Binding-site contacts:
Ligand atom O06 contacts residue ARG83 of chain 5.A at 4.0 Å.
Ligand atom C36 contacts residue ILE79 of chain 5.A at 4.3 Å (hydrophobic).
Ligand atom C05 contacts residue PHE66 of chain 5.A at 4.4 Å (hydrophobic).
Ligand atom O06 contacts residue ILE79 of chain 5.A at 3.9 Å.
Ligand atom N06 contacts residue ILE79 of chain 5.A at 4.2 Å.
Ligand atom C26 contacts residue ASN30 of chain 5.A at 3.7 Å.
Ligand atom N06 contacts residue PHE66 of chain 5.A at 4.4 Å.
Ligand atom C36 contacts residue GLU81 of chain 5.A at 4.1 Å.
Ligand atom C07 contacts residue ILE79 of chain 5.A at 4.0 Å (hydrophobic).
Ligand atom C27 contacts residue PHE66 of chain 5.A at 4.1 Å (hydrophobic).
Ligand atom C34 contacts residue PHE66 of chain 5.A at 3.5 Å (hydrophobic).
Ligand atom C04 contacts residue MET32 of chain 5.A at 4.3 Å (hydrophobic).
Ligand atom O02 contacts residue ASN30 of chain 5.A at 4.2 Å.
Ligand atom C36 contacts residue ARG83 of chain 5.A at 4.1 Å.
Ligand atom C28 contacts residue PHE66 of chain 5.A at 4.2 Å (hydrophobic).
Ligand atom O03 contacts residue PHE66 of chain 5.A at 4.1 Å.
Ligand atom C29 contacts residue PHE66 of chain 5.A at 4.1 Å (hydrophobic).
Ligand atom C34 contacts residue LEU36 of chain 5.A at 4.2 Å (hydrophobic).
Ligand atom O02 contacts residue MET32 of chain 5.A at 4.3 Å.
Ligand atom C35 contacts residue GLY82 of chain 5.A at 3.4 Å.
Ligand atom C35 contacts residue GLU81 of chain 5.A at 3.9 Å.
Ligand atom C35 contacts residue LEU36 of chain 5.A at 4.2 Å (hydrophobic).
Ligand atom C27 contacts residue ASN30 of chain 5.A at 3.6 Å.
Ligand atom C26 contacts residue ILE33 of chain 5.A at 4.4 Å (hydrophobic).
Ligand atom C04 contacts residue PHE66 of chain 5.A at 3.8 Å (hydrophobic).
Ligand atom C37 contacts residue ILE79 of chain 5.A at 4.2 Å (hydrophobic).
Ligand atom C27 contacts residue ILE33 of chain 5.A at 4.1 Å (hydrophobic).
Ligand atom C02 contacts residue MET32 of chain 5.A at 3.5 Å (hydrophobic).
Ligand atom C01 contacts residue MET32 of chain 5.A at 4.4 Å (hydrophobic).
Ligand atom C26 contacts residue PHE66 of chain 5.A at 4.1 Å (hydrophobic).
Ligand atom C36 contacts residue GLY82 of chain 5.A at 3.8 Å.
Ligand atom O07 contacts residue MET32 of chain 5.A at 4.5 Å.
Ligand atom N04 contacts residue PHE66 of chain 5.A at 4.3 Å.
Ligand atom C11 contacts residue MET32 of chain 5.A at 4.0 Å (hydrophobic).
Ligand atom C35 contacts residue PHE66 of chain 5.A at 3.6 Å (hydrophobic).
Ligand atom C33 contacts residue ILE79 of chain 5.A at 4.4 Å (hydrophobic).

The small molecule below binds the protein below.
Small molecule (SMILES): C[C@H](C[C@@H](C[C@H](C[C@@H](C[C@@H](CCN1CCCC1=O)N1CCCC1=O)N1CCCC1=O)N1CCCC1=O)N1CCCC1=O)N1CCCC1=O

Sequence of chain 5.A:
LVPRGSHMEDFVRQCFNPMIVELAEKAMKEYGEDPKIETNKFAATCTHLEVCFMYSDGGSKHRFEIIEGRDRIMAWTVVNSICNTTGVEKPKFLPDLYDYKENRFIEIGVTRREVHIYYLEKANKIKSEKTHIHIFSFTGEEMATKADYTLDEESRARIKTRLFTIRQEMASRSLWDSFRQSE